Binding-site contacts:
Ligand atom CBI contacts residue TRP453 of chain 1.A at 4.5 Å (hydrophobic).
Ligand atom CAO contacts residue VAL455 of chain 1.A at 4.1 Å (hydrophobic).
Ligand atom CAO contacts residue PRO456 of chain 1.A at 4.1 Å (hydrophobic).
Ligand atom CBH contacts residue TRP453 of chain 1.A at 4.2 Å (hydrophobic).
Ligand atom OAH contacts residue ASP448 of chain 1.A at 3.4 Å (salt-bridge).
Ligand atom CAM contacts residue ASP448 of chain 1.A at 4.2 Å.
Ligand atom CAC contacts residue TRP452 of chain 1.A at 3.8 Å (hydrophobic).
Ligand atom CAZ contacts residue TRP453 of chain 1.A at 3.8 Å (hydrophobic).
Ligand atom CBD contacts residue TRP453 of chain 1.A at 3.9 Å (hydrophobic).
Ligand atom CAU contacts residue TRP452 of chain 1.A at 3.5 Å (hydrophobic).
Ligand atom CAK contacts residue TRP453 of chain 1.A at 3.5 Å (hydrophobic).
Ligand atom CBC contacts residue TRP453 of chain 1.A at 3.9 Å (hydrophobic).
Ligand atom CAI contacts residue TRP453 of chain 1.A at 3.5 Å (hydrophobic).
Ligand atom CAC contacts residue VAL455 of chain 1.A at 3.5 Å (hydrophobic).
Ligand atom CBB contacts residue VAL455 of chain 1.A at 4.4 Å (hydrophobic).
Ligand atom CBA contacts residue VAL455 of chain 1.A at 4.4 Å (hydrophobic).
Ligand atom CBG contacts residue TRP453 of chain 1.A at 3.5 Å (hydrophobic).
Ligand atom CAR contacts residue SER450 of chain 1.A at 3.4 Å.
Ligand atom CBE contacts residue TRP453 of chain 1.A at 4.2 Å (hydrophobic).
Ligand atom CBF contacts residue TRP453 of chain 1.A at 3.6 Å (hydrophobic).
Ligand atom OAF contacts residue ASP448 of chain 1.A at 3.4 Å (salt-bridge).
Ligand atom CAT contacts residue SER450 of chain 1.A at 3.2 Å.
Ligand atom CAP contacts residue TRP453 of chain 1.A at 4.0 Å (hydrophobic).
Ligand atom CAL contacts residue ASP448 of chain 1.A at 3.3 Å.
Ligand atom CAR contacts residue TRP453 of chain 1.A at 4.2 Å (hydrophobic).
Ligand atom CAS contacts residue TRP452 of chain 1.A at 3.7 Å (hydrophobic).
Ligand atom CAU contacts residue TRP453 of chain 1.A at 4.2 Å (hydrophobic).
Ligand atom CAX contacts residue ASP448 of chain 1.A at 3.1 Å.
Ligand atom CAJ contacts residue PRO456 of chain 1.A at 4.3 Å (hydrophobic).
Ligand atom OAG contacts residue LEU449 of chain 1.A at 4.3 Å.
Ligand atom CAQ contacts residue TRP453 of chain 1.A at 3.9 Å (hydrophobic).
Ligand atom CAS contacts residue SER450 of chain 1.A at 4.5 Å.
Ligand atom OAG contacts residue TRP453 of chain 1.A at 4.3 Å.
Ligand atom CAB contacts residue VAL455 of chain 1.A at 4.2 Å (hydrophobic).
Ligand atom CAT contacts residue TRP453 of chain 1.A at 3.7 Å (hydrophobic).

Sequence of chain 1.A:
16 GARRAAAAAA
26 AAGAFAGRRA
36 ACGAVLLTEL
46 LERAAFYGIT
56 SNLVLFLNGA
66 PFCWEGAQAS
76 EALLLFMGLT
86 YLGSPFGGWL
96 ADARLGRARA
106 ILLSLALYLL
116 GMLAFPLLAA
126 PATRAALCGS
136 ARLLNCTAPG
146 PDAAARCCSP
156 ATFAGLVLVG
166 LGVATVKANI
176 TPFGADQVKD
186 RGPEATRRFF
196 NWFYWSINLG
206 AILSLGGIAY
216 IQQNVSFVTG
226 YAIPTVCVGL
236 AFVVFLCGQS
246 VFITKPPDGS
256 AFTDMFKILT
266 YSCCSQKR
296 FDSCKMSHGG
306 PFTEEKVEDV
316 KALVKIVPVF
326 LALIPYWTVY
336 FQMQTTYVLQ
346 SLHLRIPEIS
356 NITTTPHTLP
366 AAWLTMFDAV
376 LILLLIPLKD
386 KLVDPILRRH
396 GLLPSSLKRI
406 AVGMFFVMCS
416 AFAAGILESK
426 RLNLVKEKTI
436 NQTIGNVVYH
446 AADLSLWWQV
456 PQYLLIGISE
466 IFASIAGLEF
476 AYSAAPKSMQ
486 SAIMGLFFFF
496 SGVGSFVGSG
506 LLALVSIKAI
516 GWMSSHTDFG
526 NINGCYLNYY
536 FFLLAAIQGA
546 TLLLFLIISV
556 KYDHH

A protein and the small-molecule ligand that binds it are described below.
Small molecule (SMILES): CC(C)CCC[C@@H](C)[C@H]1CC[C@H]2[C@@H]3CC=C4C[C@@H](OC(=O)CCC(=O)O)CC[C@]4(C)[C@H]3CC[C@]12C